Binding-site contacts:
Ligand atom C16 contacts residue ALA311 of chain 1.A at 4.1 Å (hydrophobic).
Ligand atom C6 contacts residue LEU757 of chain 1.A at 3.7 Å (hydrophobic).
Ligand atom C7 contacts residue SER756 of chain 1.A at 3.6 Å.
Ligand atom C11 contacts residue TRP315 of chain 1.A at 4.2 Å (hydrophobic).
Ligand atom C23 contacts residue LEU312 of chain 1.A at 4.0 Å (hydrophobic).
Ligand atom C1 contacts residue TRP315 of chain 1.A at 3.8 Å (hydrophobic).
Ligand atom C3 contacts residue ASN753 of chain 1.A at 3.4 Å.
Ligand atom C16 contacts residue LEU760 of chain 1.A at 4.3 Å (hydrophobic).
Ligand atom C23 contacts residue ALA308 of chain 1.A at 4.0 Å (hydrophobic).
Ligand atom C4 contacts residue ASN753 of chain 1.A at 4.5 Å.
Ligand atom C6 contacts residue SER756 of chain 1.A at 4.3 Å.
Ligand atom C16 contacts residue LEU312 of chain 1.A at 4.4 Å (hydrophobic).
Ligand atom C26 contacts residue ALA308 of chain 1.A at 3.8 Å (hydrophobic).
Ligand atom O1 contacts residue ASN753 of chain 1.A at 3.4 Å (h-bond).
Ligand atom C21 contacts residue LEU312 of chain 1.A at 3.8 Å (hydrophobic).
Ligand atom C15 contacts residue ALA311 of chain 1.A at 4.0 Å (hydrophobic).
Ligand atom C26 contacts residue LEU305 of chain 1.A at 3.7 Å (hydrophobic).
Ligand atom C15 contacts residue LEU760 of chain 1.A at 3.8 Å (hydrophobic).
Ligand atom C16 contacts residue ALA308 of chain 1.A at 4.5 Å (hydrophobic).
Ligand atom C17 contacts residue LEU312 of chain 1.A at 4.3 Å (hydrophobic).
Ligand atom C24 contacts residue ILE221 of chain 1.A at 4.5 Å (hydrophobic).
Ligand atom C12 contacts residue TRP315 of chain 1.A at 4.0 Å (hydrophobic).
Ligand atom C6 contacts residue ASN753 of chain 1.A at 4.3 Å.
Ligand atom C7 contacts residue LEU757 of chain 1.A at 4.0 Å (hydrophobic).
Ligand atom C24 contacts residue LEU312 of chain 1.A at 4.5 Å (hydrophobic).
Ligand atom C9 contacts residue TRP315 of chain 1.A at 4.2 Å (hydrophobic).
Ligand atom C2 contacts residue ASN753 of chain 1.A at 4.4 Å.

A small-molecule ligand and the protein it binds are described below.
Small molecule (SMILES): CC(C)CCC[C@@H](C)[C@H]1CC[C@H]2[C@@H]3CC=C4C[C@@H](O)CC[C@]4(C)[C@H]3CC[C@]12C

Sequence of chain 1.A:
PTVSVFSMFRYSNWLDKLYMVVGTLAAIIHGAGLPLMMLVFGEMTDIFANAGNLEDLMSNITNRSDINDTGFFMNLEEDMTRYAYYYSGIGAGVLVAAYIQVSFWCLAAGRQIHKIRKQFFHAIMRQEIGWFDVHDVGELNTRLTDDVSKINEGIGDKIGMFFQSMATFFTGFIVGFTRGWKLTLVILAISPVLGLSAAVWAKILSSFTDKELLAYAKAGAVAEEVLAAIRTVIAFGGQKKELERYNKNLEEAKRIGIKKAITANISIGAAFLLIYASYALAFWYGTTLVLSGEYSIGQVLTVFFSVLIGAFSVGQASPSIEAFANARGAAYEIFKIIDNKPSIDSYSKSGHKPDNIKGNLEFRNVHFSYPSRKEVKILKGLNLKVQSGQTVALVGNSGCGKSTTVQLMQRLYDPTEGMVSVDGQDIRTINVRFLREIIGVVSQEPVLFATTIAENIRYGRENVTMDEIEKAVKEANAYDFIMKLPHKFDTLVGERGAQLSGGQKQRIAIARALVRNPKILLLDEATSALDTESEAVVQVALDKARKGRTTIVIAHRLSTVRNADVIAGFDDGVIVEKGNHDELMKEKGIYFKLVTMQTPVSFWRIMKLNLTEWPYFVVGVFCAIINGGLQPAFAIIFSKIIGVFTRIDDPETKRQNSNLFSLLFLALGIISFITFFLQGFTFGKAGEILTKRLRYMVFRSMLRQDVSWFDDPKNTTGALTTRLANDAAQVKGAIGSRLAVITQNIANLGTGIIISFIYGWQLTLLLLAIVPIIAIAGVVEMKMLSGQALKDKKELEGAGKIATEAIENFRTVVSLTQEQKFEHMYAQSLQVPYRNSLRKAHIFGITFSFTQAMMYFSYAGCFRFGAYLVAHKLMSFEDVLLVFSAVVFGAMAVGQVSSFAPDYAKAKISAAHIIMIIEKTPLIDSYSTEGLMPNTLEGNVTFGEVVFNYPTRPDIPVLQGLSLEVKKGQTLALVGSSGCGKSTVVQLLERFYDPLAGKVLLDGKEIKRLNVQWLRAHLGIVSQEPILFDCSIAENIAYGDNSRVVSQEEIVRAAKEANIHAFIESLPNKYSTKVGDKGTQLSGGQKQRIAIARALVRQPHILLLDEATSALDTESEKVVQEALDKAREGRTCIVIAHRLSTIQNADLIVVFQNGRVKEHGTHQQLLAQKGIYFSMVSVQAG